A small-molecule ligand and the protein it binds are described below.
Small molecule (SMILES): Nc1ncnc2c1ncn2[C@@H]1O[C@H](CO[P](=O)(O)O[P](=O)(O)CP(=O)(O)O)[C@@H](O)[C@H]1O

Sequence of chain 1.A:
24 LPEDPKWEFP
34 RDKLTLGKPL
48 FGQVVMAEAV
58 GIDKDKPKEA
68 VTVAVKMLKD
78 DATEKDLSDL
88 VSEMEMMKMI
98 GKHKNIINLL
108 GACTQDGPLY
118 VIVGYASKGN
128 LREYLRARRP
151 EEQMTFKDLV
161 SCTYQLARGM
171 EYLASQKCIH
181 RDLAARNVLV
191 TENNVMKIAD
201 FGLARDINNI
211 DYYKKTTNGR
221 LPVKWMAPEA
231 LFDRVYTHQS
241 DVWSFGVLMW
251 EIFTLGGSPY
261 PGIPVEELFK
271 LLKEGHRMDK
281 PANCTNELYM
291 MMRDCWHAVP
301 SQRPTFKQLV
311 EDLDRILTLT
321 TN

Binding-site contacts:
Ligand atom C8 contacts residue VAL51 of chain 1.A at 3.6 Å (hydrophobic).
Ligand atom PB contacts residue MG1 of chain 1.F at 3.3 Å.
Ligand atom O1B contacts residue LYS73 of chain 1.A at 2.6 Å (salt-bridge).
Ligand atom O2A contacts residue LYS73 of chain 1.A at 2.7 Å (salt-bridge).
Ligand atom O2G contacts residue ASP200 of chain 1.A at 3.2 Å (salt-bridge).
Ligand atom C5 contacts residue LEU189 of chain 1.A at 3.6 Å (hydrophobic).
Ligand atom PA contacts residue ASP200 of chain 1.A at 3.8 Å.
Ligand atom N6 contacts residue LEU189 of chain 1.A at 3.5 Å.
Ligand atom O3G contacts residue ASP200 of chain 1.A at 3.6 Å.
Ligand atom O3' contacts residue ARG186 of chain 1.A at 3.5 Å (salt-bridge).
Ligand atom N6 contacts residue ALA71 of chain 1.A at 3.2 Å.
Ligand atom PA contacts residue MG1 of chain 1.E at 3.4 Å.
Ligand atom O2B contacts residue LYS73 of chain 1.A at 3.6 Å.
Ligand atom O1A contacts residue ASN187 of chain 1.A at 3.3 Å (h-bond).
Ligand atom O2A contacts residue ASP200 of chain 1.A at 3.7 Å.
Ligand atom N6 contacts residue GLY121 of chain 1.A at 2.7 Å (h-bond).
Ligand atom O1B contacts residue ASP200 of chain 1.A at 3.1 Å (salt-bridge).
Ligand atom C6 contacts residue GLY121 of chain 1.A at 3.8 Å.
Ligand atom O3G contacts residue MG1 of chain 1.E at 2.4 Å.
Ligand atom C6 contacts residue ALA71 of chain 1.A at 3.6 Å (hydrophobic).
Ligand atom O2' contacts residue ASN127 of chain 1.A at 3.5 Å (h-bond).
Ligand atom O3A contacts residue MG1 of chain 1.E at 3.5 Å.
Ligand atom C1' contacts residue LEU43 of chain 1.A at 3.7 Å (hydrophobic).
Ligand atom O2G contacts residue MG1 of chain 1.E at 3.5 Å.
Ligand atom O4' contacts residue LEU43 of chain 1.A at 3.6 Å.
Ligand atom O1A contacts residue ASP200 of chain 1.A at 3.1 Å (salt-bridge).
Ligand atom N6 contacts residue VAL120 of chain 1.A at 3.5 Å.
Ligand atom N7 contacts residue VAL51 of chain 1.A at 3.7 Å.
Ligand atom PG contacts residue MG1 of chain 1.E at 3.4 Å.
Ligand atom PG contacts residue MG1 of chain 1.F at 3.3 Å.
Ligand atom O1A contacts residue MG1 of chain 1.E at 2.2 Å.
Ligand atom PB contacts residue LYS73 of chain 1.A at 3.6 Å.
Ligand atom C2 contacts residue ALA123 of chain 1.A at 3.3 Å (hydrophobic).
Ligand atom O2G contacts residue MG1 of chain 1.F at 2.3 Å.
Ligand atom O3' contacts residue ASN127 of chain 1.A at 3.1 Å (h-bond).
Ligand atom C6 contacts residue LEU189 of chain 1.A at 3.5 Å (hydrophobic).
Ligand atom C3B contacts residue MG1 of chain 1.F at 3.3 Å.
Ligand atom O1B contacts residue MG1 of chain 1.F at 2.2 Å.
Ligand atom N1 contacts residue ALA123 of chain 1.A at 3.0 Å (h-bond).
Ligand atom O2B contacts residue GLY49 of chain 1.A at 3.8 Å.